Sequence of chain 1.A:
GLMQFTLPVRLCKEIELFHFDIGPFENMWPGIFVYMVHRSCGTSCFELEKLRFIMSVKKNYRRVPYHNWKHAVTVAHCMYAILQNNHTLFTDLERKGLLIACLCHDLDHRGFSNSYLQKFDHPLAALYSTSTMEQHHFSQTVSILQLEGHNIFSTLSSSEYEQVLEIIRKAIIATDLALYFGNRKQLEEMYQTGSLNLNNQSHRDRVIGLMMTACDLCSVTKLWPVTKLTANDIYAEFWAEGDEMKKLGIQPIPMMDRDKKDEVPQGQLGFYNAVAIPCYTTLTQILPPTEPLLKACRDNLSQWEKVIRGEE

A protein and the small-molecule ligand that binds it are described below.
Small molecule (SMILES): Cn1ncc(C(=O)N2CCC2)c1C(=O)Nc1ccn2cc(-c3ccccc3)nc2n1

Binding-site contacts:
Ligand atom C16 contacts residue MET267 of chain 1.A at 3.8 Å (hydrophobic).
Ligand atom C3 contacts residue MET267 of chain 1.A at 3.5 Å (hydrophobic).
Ligand atom N4 contacts residue TYR247 of chain 1.A at 3.5 Å (h-bond).
Ligand atom C9 contacts residue TYR247 of chain 1.A at 3.8 Å (hydrophobic).
Ligand atom C26 contacts residue MET267 of chain 1.A at 3.7 Å (hydrophobic).
Ligand atom C2 contacts residue PHE283 of chain 1.A at 3.6 Å (hydrophobic).
Ligand atom C16 contacts residue PHE283 of chain 1.A at 3.2 Å (hydrophobic).
Ligand atom C3 contacts residue TYR247 of chain 1.A at 3.4 Å (hydrophobic).
Ligand atom C13 contacts residue LEU229 of chain 1.A at 3.6 Å (hydrophobic).
Ligand atom C9 contacts residue MET267 of chain 1.A at 3.5 Å (hydrophobic).
Ligand atom N7 contacts residue MET267 of chain 1.A at 3.4 Å.
Ligand atom N5 contacts residue TYR247 of chain 1.A at 2.6 Å (h-bond).
Ligand atom C14 contacts residue MET267 of chain 1.A at 3.6 Å (hydrophobic).
Ligand atom C10 contacts residue PHE283 of chain 1.A at 3.5 Å (hydrophobic).
Ligand atom N11 contacts residue ILE246 of chain 1.A at 3.6 Å.
Ligand atom C29 contacts residue PRO266 of chain 1.A at 3.5 Å (hydrophobic).
Ligand atom C27 contacts residue MET267 of chain 1.A at 3.8 Å (hydrophobic).
Ligand atom N5 contacts residue GLY279 of chain 1.A at 3.8 Å.
Ligand atom C21 contacts residue GLY279 of chain 1.A at 3.5 Å.
Ligand atom N12 contacts residue ILE246 of chain 1.A at 3.7 Å.
Ligand atom C21 contacts residue MET267 of chain 1.A at 3.6 Å (hydrophobic).
Ligand atom C22 contacts residue HIS79 of chain 1.A at 3.7 Å.
Ligand atom N15 contacts residue PHE283 of chain 1.A at 3.3 Å.
Ligand atom C28 contacts residue VAL276 of chain 1.A at 3.8 Å (hydrophobic).
Ligand atom C25 contacts residue GLN280 of chain 1.A at 3.6 Å.
Ligand atom O20 contacts residue PHE283 of chain 1.A at 3.6 Å.
Ligand atom C6 contacts residue GLN280 of chain 1.A at 3.8 Å.
Ligand atom C25 contacts residue ILE246 of chain 1.A at 3.5 Å (hydrophobic).
Ligand atom C1 contacts residue PHE283 of chain 1.A at 3.7 Å (hydrophobic).
Ligand atom C30 contacts residue GLU275 of chain 1.A at 3.4 Å.
Ligand atom C9 contacts residue GLY279 of chain 1.A at 3.5 Å.
Ligand atom N11 contacts residue PHE283 of chain 1.A at 3.6 Å.
Ligand atom O20 contacts residue PHE250 of chain 1.A at 3.9 Å.
Ligand atom O19 contacts residue GLN280 of chain 1.A at 2.7 Å (h-bond).
Ligand atom N5 contacts residue MET267 of chain 1.A at 3.5 Å.
Ligand atom C18 contacts residue MET267 of chain 1.A at 3.2 Å (hydrophobic).
Ligand atom C27 contacts residue GLY279 of chain 1.A at 3.8 Å.
Ligand atom N4 contacts residue GLN280 of chain 1.A at 3.6 Å (h-bond).
Ligand atom C26 contacts residue TYR247 of chain 1.A at 3.7 Å (hydrophobic).
Ligand atom C28 contacts residue GLU275 of chain 1.A at 3.5 Å.